The protein below binds the small molecule below.
Small molecule (SMILES): Cc1cc(CCCCCCCOc2ccc(C3=NCCO3)cc2)on1

Binding-site contacts:
Ligand atom C4 contacts residue TYR197 of chain 2.A at 3.6 Å (hydrophobic).
Ligand atom O1A contacts residue ALA149 of chain 2.A at 3.7 Å.
Ligand atom C4A contacts residue LEU186 of chain 2.A at 3.9 Å (hydrophobic).
Ligand atom C6C contacts residue ILE123 of chain 2.A at 3.6 Å (hydrophobic).
Ligand atom C1B contacts residue LEU99 of chain 2.A at 3.9 Å (hydrophobic).
Ligand atom C3B contacts residue ILE123 of chain 2.A at 3.9 Å (hydrophobic).
Ligand atom C5A contacts residue ALA149 of chain 2.A at 3.2 Å (hydrophobic).
Ligand atom C4C contacts residue THR121 of chain 2.A at 3.7 Å.
Ligand atom O1 contacts residue MET223 of chain 2.A at 3.6 Å (h-bond).
Ligand atom N3A contacts residue TYR151 of chain 2.A at 3.3 Å.
Ligand atom O1B contacts residue TRP97 of chain 2.A at 3.6 Å.
Ligand atom C5B contacts residue ILE188 of chain 2.A at 3.6 Å (hydrophobic).
Ligand atom C7C contacts residue LEU99 of chain 2.A at 3.5 Å (hydrophobic).
Ligand atom C2C contacts residue THR101 of chain 2.A at 3.8 Å.
Ligand atom C5A contacts residue VAL175 of chain 2.A at 3.9 Å (hydrophobic).
Ligand atom O1B contacts residue LEU99 of chain 2.A at 3.1 Å.
Ligand atom O1 contacts residue TYR197 of chain 2.A at 3.9 Å.
Ligand atom C4B contacts residue LEU226 of chain 2.A at 3.9 Å (hydrophobic).
Ligand atom C3 contacts residue TYR197 of chain 2.A at 3.7 Å (hydrophobic).
Ligand atom C31 contacts residue ASN199 of chain 2.A at 3.4 Å.
Ligand atom C2B contacts residue ILE123 of chain 2.A at 3.5 Å (hydrophobic).
Ligand atom C4A contacts residue TYR151 of chain 2.A at 3.8 Å (hydrophobic).
Ligand atom C6B contacts residue ILE188 of chain 2.A at 3.7 Å (hydrophobic).
Ligand atom C5C contacts residue THR101 of chain 2.A at 3.7 Å.
Ligand atom C1C contacts residue TYR197 of chain 2.A at 3.7 Å (hydrophobic).
Ligand atom C7C contacts residue ILE123 of chain 2.A at 3.5 Å (hydrophobic).
Ligand atom C31 contacts residue TYR197 of chain 2.A at 3.7 Å (hydrophobic).
Ligand atom C4A contacts residue PRO173 of chain 2.A at 3.3 Å (hydrophobic).
Ligand atom O1A contacts residue LEU226 of chain 2.A at 3.8 Å.
Ligand atom O1A contacts residue LEU186 of chain 2.A at 3.7 Å.
Ligand atom N2 contacts residue ASN221 of chain 2.A at 3.9 Å.
Ligand atom C3B contacts residue LEU226 of chain 2.A at 3.5 Å (hydrophobic).
Ligand atom C2A contacts residue LEU186 of chain 2.A at 3.7 Å (hydrophobic).
Ligand atom C5A contacts residue LEU186 of chain 2.A at 3.6 Å (hydrophobic).
Ligand atom C6C contacts residue LEU99 of chain 2.A at 3.6 Å (hydrophobic).
Ligand atom C5 contacts residue TYR197 of chain 2.A at 3.8 Å (hydrophobic).
Ligand atom C5A contacts residue PRO173 of chain 2.A at 3.5 Å (hydrophobic).
Ligand atom C2B contacts residue LEU226 of chain 2.A at 3.6 Å (hydrophobic).
Ligand atom C6C contacts residue TRP97 of chain 2.A at 3.9 Å (hydrophobic).
Ligand atom C5C contacts residue LEU99 of chain 2.A at 3.6 Å (hydrophobic).

Sequence of chain 2.C:
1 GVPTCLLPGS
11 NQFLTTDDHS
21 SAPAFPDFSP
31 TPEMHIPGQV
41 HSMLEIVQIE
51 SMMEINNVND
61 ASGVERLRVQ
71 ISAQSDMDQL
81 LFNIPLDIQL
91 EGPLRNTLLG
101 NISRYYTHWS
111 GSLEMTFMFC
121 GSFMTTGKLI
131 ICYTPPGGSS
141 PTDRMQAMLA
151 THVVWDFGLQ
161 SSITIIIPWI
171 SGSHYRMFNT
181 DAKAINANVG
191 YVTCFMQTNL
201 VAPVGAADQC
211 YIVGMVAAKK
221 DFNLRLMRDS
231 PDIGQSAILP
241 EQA

Sequence of chain 2.A:
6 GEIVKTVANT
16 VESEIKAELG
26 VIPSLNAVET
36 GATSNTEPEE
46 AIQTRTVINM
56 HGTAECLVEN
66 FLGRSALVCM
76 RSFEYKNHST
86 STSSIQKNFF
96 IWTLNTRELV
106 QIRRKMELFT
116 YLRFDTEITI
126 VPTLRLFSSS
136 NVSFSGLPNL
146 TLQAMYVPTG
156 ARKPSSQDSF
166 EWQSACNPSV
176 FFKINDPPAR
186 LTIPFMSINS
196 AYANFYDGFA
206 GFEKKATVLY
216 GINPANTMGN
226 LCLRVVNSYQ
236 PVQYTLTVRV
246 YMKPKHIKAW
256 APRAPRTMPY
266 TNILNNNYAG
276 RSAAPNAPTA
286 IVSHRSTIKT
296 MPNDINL